This protein binds this small molecule.
Small molecule (SMILES): CC(=O)N[C@@H]1[C@@H](O)[C@H](O)[C@@H](CO)O[C@H]1O

Sequence of chain 39.F:
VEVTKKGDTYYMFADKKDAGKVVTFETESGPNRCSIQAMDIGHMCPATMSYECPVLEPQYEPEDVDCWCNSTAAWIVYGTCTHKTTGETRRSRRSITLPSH

Binding-site contacts:
Ligand atom C1 contacts residue ASN70 of chain 39.F at 1.4 Å.
Ligand atom C5 contacts residue ARG33 of chain 39.F at 4.1 Å.
Ligand atom C6 contacts residue ARG33 of chain 39.F at 4.1 Å.
Ligand atom O7 contacts residue SER71 of chain 39.F at 4.2 Å.
Ligand atom N2 contacts residue PRO31 of chain 39.F at 2.8 Å (h-bond).
Ligand atom C7 contacts residue ASN70 of chain 39.F at 3.1 Å.
Ligand atom O7 contacts residue ASN70 of chain 39.F at 3.3 Å (h-bond).
Ligand atom C1 contacts residue ARG33 of chain 39.F at 4.2 Å.
Ligand atom O5 contacts residue ASN70 of chain 39.F at 2.4 Å (h-bond).
Ligand atom C2 contacts residue ASN70 of chain 39.F at 2.5 Å.
Ligand atom C2 contacts residue PRO31 of chain 39.F at 3.9 Å (hydrophobic).
Ligand atom O6 contacts residue ARG33 of chain 39.F at 3.6 Å.
Ligand atom C4 contacts residue ASN70 of chain 39.F at 4.2 Å.
Ligand atom C3 contacts residue PRO31 of chain 39.F at 4.0 Å (hydrophobic).
Ligand atom C3 contacts residue ASN70 of chain 39.F at 3.8 Å.
Ligand atom C7 contacts residue PRO31 of chain 39.F at 3.4 Å (hydrophobic).
Ligand atom O3 contacts residue PRO31 of chain 39.F at 4.0 Å.
Ligand atom N2 contacts residue ASN32 of chain 39.F at 4.2 Å.
Ligand atom C5 contacts residue ASN70 of chain 39.F at 3.7 Å.
Ligand atom C8 contacts residue ASN70 of chain 39.F at 3.6 Å.
Ligand atom O7 contacts residue PRO31 of chain 39.F at 3.2 Å (h-bond).
Ligand atom N2 contacts residue ASN70 of chain 39.F at 2.9 Å (h-bond).